Sequence of chain 1.A:
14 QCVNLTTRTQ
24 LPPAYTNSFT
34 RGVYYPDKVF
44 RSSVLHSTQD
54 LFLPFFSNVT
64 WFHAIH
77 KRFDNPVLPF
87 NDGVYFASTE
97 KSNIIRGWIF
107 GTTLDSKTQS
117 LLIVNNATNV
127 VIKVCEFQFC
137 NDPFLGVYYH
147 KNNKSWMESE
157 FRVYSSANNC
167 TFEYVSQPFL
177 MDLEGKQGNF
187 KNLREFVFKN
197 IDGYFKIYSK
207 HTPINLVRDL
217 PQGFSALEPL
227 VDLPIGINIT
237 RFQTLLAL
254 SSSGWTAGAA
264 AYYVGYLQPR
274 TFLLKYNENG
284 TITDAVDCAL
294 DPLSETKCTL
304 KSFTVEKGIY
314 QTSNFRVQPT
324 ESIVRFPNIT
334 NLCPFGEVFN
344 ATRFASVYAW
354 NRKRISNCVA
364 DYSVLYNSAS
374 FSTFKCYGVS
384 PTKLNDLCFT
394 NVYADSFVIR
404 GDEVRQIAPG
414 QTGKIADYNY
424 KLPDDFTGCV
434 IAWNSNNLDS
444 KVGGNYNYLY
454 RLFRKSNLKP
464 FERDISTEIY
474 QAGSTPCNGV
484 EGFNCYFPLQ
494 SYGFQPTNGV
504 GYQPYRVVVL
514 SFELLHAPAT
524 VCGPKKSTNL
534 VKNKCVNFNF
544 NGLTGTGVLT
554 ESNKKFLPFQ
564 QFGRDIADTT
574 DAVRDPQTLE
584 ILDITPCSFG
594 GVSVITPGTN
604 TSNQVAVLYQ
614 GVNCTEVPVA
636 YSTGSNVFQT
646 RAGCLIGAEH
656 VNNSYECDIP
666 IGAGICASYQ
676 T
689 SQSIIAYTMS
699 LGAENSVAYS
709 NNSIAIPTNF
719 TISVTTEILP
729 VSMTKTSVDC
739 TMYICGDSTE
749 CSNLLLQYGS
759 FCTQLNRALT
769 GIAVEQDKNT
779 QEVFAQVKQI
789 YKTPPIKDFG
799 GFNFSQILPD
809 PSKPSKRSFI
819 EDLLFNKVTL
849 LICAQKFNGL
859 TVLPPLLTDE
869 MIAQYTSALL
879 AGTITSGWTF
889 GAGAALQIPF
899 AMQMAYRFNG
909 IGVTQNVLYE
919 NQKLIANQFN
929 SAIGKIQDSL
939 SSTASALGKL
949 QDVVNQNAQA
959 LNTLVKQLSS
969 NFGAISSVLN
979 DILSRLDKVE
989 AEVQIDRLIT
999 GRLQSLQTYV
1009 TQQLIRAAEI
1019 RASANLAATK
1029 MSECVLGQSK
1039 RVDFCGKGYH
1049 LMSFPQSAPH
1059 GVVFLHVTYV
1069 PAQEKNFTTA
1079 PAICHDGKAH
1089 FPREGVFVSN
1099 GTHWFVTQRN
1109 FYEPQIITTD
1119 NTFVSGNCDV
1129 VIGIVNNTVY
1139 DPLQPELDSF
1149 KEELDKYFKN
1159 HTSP

A protein and the small-molecule ligand that binds it are described below.
Small molecule (SMILES): CC(=O)N[C@@H]1[C@@H](O)[C@H](O)[C@@H](CO)O[C@H]1O

Binding-site contacts:
Ligand atom C1 contacts residue ASN603 of chain 1.A at 1.4 Å.
Ligand atom O5 contacts residue ASN603 of chain 1.A at 2.4 Å (h-bond).
Ligand atom C2 contacts residue ASN603 of chain 1.A at 2.5 Å.
Ligand atom C4 contacts residue ASN603 of chain 1.A at 4.2 Å.
Ligand atom C3 contacts residue ASN603 of chain 1.A at 3.8 Å.
Ligand atom C5 contacts residue ASN603 of chain 1.A at 3.7 Å.
Ligand atom N2 contacts residue ASN603 of chain 1.A at 2.9 Å (h-bond).
Ligand atom C7 contacts residue ASN603 of chain 1.A at 3.4 Å.
Ligand atom O7 contacts residue ASN603 of chain 1.A at 3.1 Å (h-bond).